Sequence of chain 1.A:
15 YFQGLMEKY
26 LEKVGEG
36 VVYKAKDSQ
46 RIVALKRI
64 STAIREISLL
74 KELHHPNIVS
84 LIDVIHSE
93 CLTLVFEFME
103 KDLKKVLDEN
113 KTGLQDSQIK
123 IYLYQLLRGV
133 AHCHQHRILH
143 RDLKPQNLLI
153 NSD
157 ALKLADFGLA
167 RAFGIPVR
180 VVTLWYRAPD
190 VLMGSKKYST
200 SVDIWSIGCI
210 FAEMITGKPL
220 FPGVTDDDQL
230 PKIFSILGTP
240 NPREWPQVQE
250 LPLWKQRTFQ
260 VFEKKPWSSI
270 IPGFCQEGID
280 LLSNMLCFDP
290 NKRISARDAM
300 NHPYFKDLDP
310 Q

Binding-site contacts:
Ligand atom N4 contacts residue PHE100 of chain 1.A at 3.9 Å.
Ligand atom N16 contacts residue LEU151 of chain 1.A at 3.6 Å.
Ligand atom C14 contacts residue LEU151 of chain 1.A at 4.1 Å (hydrophobic).
Ligand atom C3 contacts residue MET101 of chain 1.A at 3.7 Å (hydrophobic).
Ligand atom O39 contacts residue VAL29 of chain 1.A at 3.5 Å (h-bond).
Ligand atom O23 contacts residue ALA49 of chain 1.A at 3.8 Å.
Ligand atom C15 contacts residue LEU151 of chain 1.A at 4.0 Å (hydrophobic).
Ligand atom C9 contacts residue LYS107 of chain 1.A at 3.4 Å.
Ligand atom C20 contacts residue PHE98 of chain 1.A at 3.8 Å (hydrophobic).
Ligand atom C19 contacts residue VAL82 of chain 1.A at 4.1 Å (hydrophobic).
Ligand atom C19 contacts residue LEU151 of chain 1.A at 3.6 Å (hydrophobic).
Ligand atom C22 contacts residue VAL37 of chain 1.A at 4.0 Å (hydrophobic).
Ligand atom O39 contacts residue GLU31 of chain 1.A at 3.0 Å (salt-bridge).
Ligand atom O23 contacts residue MET101 of chain 1.A at 2.6 Å (h-bond).
Ligand atom C5 contacts residue GLU102 of chain 1.A at 3.7 Å.
Ligand atom C15 contacts residue ALA49 of chain 1.A at 3.6 Å (hydrophobic).
Ligand atom C7 contacts residue LYS107 of chain 1.A at 3.8 Å.
Ligand atom N4 contacts residue MET101 of chain 1.A at 3.0 Å (h-bond).
Ligand atom C17 contacts residue LEU151 of chain 1.A at 3.4 Å (hydrophobic).
Ligand atom N24 contacts residue VAL37 of chain 1.A at 3.5 Å.
Ligand atom O23 contacts residue PHE100 of chain 1.A at 3.4 Å.
Ligand atom N16 contacts residue ALA49 of chain 1.A at 3.6 Å.
Ligand atom C1 contacts residue VAL29 of chain 1.A at 3.8 Å (hydrophobic).
Ligand atom C5 contacts residue PHE100 of chain 1.A at 4.1 Å (hydrophobic).
Ligand atom N16 contacts residue GLU99 of chain 1.A at 3.3 Å (salt-bridge).
Ligand atom C17 contacts residue ALA49 of chain 1.A at 4.1 Å (hydrophobic).
Ligand atom O23 contacts residue GLU99 of chain 1.A at 4.1 Å.
Ligand atom O39 contacts residue VAL37 of chain 1.A at 3.7 Å.
Ligand atom C19 contacts residue PHE98 of chain 1.A at 3.7 Å (hydrophobic).
Ligand atom N16 contacts residue MET101 of chain 1.A at 4.0 Å.
Ligand atom C11 contacts residue VAL29 of chain 1.A at 3.3 Å (hydrophobic).
Ligand atom C9 contacts residue VAL29 of chain 1.A at 3.4 Å (hydrophobic).
Ligand atom C5 contacts residue MET101 of chain 1.A at 4.0 Å (hydrophobic).
Ligand atom C13 contacts residue MET101 of chain 1.A at 4.0 Å (hydrophobic).
Ligand atom C15 contacts residue MET101 of chain 1.A at 3.6 Å (hydrophobic).
Ligand atom C2 contacts residue VAL37 of chain 1.A at 3.9 Å (hydrophobic).
Ligand atom C3 contacts residue VAL29 of chain 1.A at 4.1 Å (hydrophobic).
Ligand atom C18 contacts residue LEU151 of chain 1.A at 3.7 Å (hydrophobic).
Ligand atom C7 contacts residue VAL29 of chain 1.A at 3.8 Å (hydrophobic).
Ligand atom C15 contacts residue GLU99 of chain 1.A at 4.1 Å.

The small molecule below binds the protein below.
Small molecule (SMILES): O=C1Nc2ccccc2/C1=C1/Nc2ccccc2/C1=N\O